Binding-site contacts:
Ligand atom C16 contacts residue PHE189 of chain 1.A at 3.4 Å (hydrophobic).
Ligand atom C01 contacts residue VAL73 of chain 1.A at 3.7 Å (hydrophobic).
Ligand atom C04 contacts residue GLU106 of chain 1.A at 3.8 Å.
Ligand atom O15 contacts residue ALA86 of chain 1.A at 3.5 Å.
Ligand atom O15 contacts residue CYS139 of chain 1.A at 2.7 Å (h-bond).
Ligand atom C10 contacts residue ALA86 of chain 1.A at 3.8 Å (hydrophobic).
Ligand atom C03 contacts residue THR136 of chain 1.A at 3.5 Å.
Ligand atom C20 contacts residue LEU65 of chain 1.A at 3.9 Å (hydrophobic).
Ligand atom N11 contacts residue ALA86 of chain 1.A at 3.7 Å.
Ligand atom C18 contacts residue PHE189 of chain 1.A at 3.6 Å (hydrophobic).
Ligand atom C13 contacts residue CYS139 of chain 1.A at 3.7 Å (hydrophobic).
Ligand atom C19 contacts residue LEU65 of chain 1.A at 3.8 Å (hydrophobic).
Ligand atom N14 contacts residue GLY140 of chain 1.A at 3.5 Å (h-bond).
Ligand atom C23 contacts residue VAL73 of chain 1.A at 3.7 Å (hydrophobic).
Ligand atom N11 contacts residue THR136 of chain 1.A at 2.7 Å (h-bond).
Ligand atom C04 contacts residue THR136 of chain 1.A at 3.6 Å.
Ligand atom C22 contacts residue VAL73 of chain 1.A at 3.5 Å (hydrophobic).
Ligand atom N11 contacts residue VAL120 of chain 1.A at 3.8 Å.
Ligand atom N24 contacts residue PHE189 of chain 1.A at 3.7 Å.
Ligand atom C04 contacts residue HIS110 of chain 1.A at 3.7 Å.
Ligand atom N14 contacts residue LEU65 of chain 1.A at 3.5 Å.
Ligand atom C04 contacts residue LYS88 of chain 1.A at 3.9 Å.
Ligand atom O15 contacts residue GLU137 of chain 1.A at 3.5 Å (salt-bridge).
Ligand atom C13 contacts residue ALA86 of chain 1.A at 3.9 Å (hydrophobic).
Ligand atom C08 contacts residue THR136 of chain 1.A at 3.7 Å.
Ligand atom C02 contacts residue THR136 of chain 1.A at 3.5 Å.
Ligand atom C21 contacts residue TYR70 of chain 1.A at 3.3 Å (hydrophobic).
Ligand atom C03 contacts residue LYS88 of chain 1.A at 3.9 Å.
Ligand atom O06 contacts residue GLY199 of chain 1.A at 3.6 Å.
Ligand atom N17 contacts residue PHE189 of chain 1.A at 3.4 Å.
Ligand atom N14 contacts residue CYS139 of chain 1.A at 3.2 Å (h-bond).
Ligand atom C01 contacts residue THR136 of chain 1.A at 3.6 Å.
Ligand atom C01 contacts residue LYS88 of chain 1.A at 3.5 Å.
Ligand atom C25 contacts residue PHE189 of chain 1.A at 3.6 Å (hydrophobic).
Ligand atom O15 contacts residue LEU138 of chain 1.A at 3.5 Å.
Ligand atom C10 contacts residue THR136 of chain 1.A at 3.7 Å.
Ligand atom N11 contacts residue GLU137 of chain 1.A at 3.2 Å (salt-bridge).
Ligand atom O06 contacts residue HIS110 of chain 1.A at 3.3 Å.
Ligand atom C05 contacts residue ASP200 of chain 1.A at 3.7 Å.
Ligand atom O06 contacts residue ASP200 of chain 1.A at 2.6 Å (salt-bridge).

Sequence of chain 1.A:
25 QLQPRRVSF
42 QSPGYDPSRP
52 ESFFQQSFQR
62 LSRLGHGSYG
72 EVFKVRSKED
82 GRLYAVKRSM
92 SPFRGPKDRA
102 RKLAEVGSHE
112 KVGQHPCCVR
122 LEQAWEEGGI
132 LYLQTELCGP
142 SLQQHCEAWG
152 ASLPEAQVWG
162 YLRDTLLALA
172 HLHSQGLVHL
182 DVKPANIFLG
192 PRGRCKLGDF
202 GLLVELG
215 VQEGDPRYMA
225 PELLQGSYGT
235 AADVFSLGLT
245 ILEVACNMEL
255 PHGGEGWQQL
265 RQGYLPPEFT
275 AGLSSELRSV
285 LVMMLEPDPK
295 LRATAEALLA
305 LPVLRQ

The small molecule below binds the protein below.
Small molecule (SMILES): Cc1ccc(O)cc1-n1c(N)c(C(N)=O)c2nc3ccccc3nc21